Binding-site contacts:
Ligand atom CL29 contacts residue VAL233 of chain 1.A at 3.7 Å.
Ligand atom C3 contacts residue GLY298 of chain 1.A at 3.6 Å.
Ligand atom N11 contacts residue PHE294 of chain 1.A at 3.7 Å.
Ligand atom C8 contacts residue GLY298 of chain 1.A at 3.7 Å.
Ligand atom C8 contacts residue LEU225 of chain 1.A at 3.8 Å (hydrophobic).
Ligand atom C13 contacts residue ALA246 of chain 1.A at 3.5 Å (hydrophobic).
Ligand atom C5 contacts residue GLY298 of chain 1.A at 3.6 Å.
Ligand atom O21 contacts residue VAL233 of chain 1.A at 3.7 Å.
Ligand atom C13 contacts residue LEU347 of chain 1.A at 3.7 Å (hydrophobic).
Ligand atom C7 contacts residue GLY298 of chain 1.A at 3.8 Å.
Ligand atom C24 contacts residue LYS248 of chain 1.A at 3.8 Å.
Ligand atom C16 contacts residue ALA246 of chain 1.A at 3.7 Å (hydrophobic).
Ligand atom C12 contacts residue MET295 of chain 1.A at 3.6 Å (hydrophobic).
Ligand atom C25 contacts residue MET267 of chain 1.A at 3.4 Å (hydrophobic).
Ligand atom C4 contacts residue GLY298 of chain 1.A at 3.6 Å.
Ligand atom C18 contacts residue VAL233 of chain 1.A at 3.8 Å (hydrophobic).
Ligand atom N9 contacts residue MET295 of chain 1.A at 2.8 Å (h-bond).
Ligand atom C16 contacts residue THR292 of chain 1.A at 3.3 Å.
Ligand atom C10 contacts residue MET295 of chain 1.A at 3.8 Å (hydrophobic).
Ligand atom C20 contacts residue TYR230 of chain 1.A at 3.3 Å (hydrophobic).
Ligand atom O1 contacts residue LEU225 of chain 1.A at 3.7 Å.
Ligand atom C7 contacts residue MET295 of chain 1.A at 3.4 Å (hydrophobic).
Ligand atom C12 contacts residue ALA246 of chain 1.A at 3.5 Å (hydrophobic).
Ligand atom N15 contacts residue LEU347 of chain 1.A at 3.7 Å.
Ligand atom C12 contacts residue GLU293 of chain 1.A at 3.2 Å.
Ligand atom C14 contacts residue LEU347 of chain 1.A at 3.6 Å (hydrophobic).
Ligand atom C25 contacts residue GLU263 of chain 1.A at 3.5 Å.
Ligand atom N11 contacts residue MET295 of chain 1.A at 2.8 Å (h-bond).
Ligand atom C24 contacts residue ILE290 of chain 1.A at 3.7 Å (hydrophobic).
Ligand atom CL28 contacts residue ASP358 of chain 1.A at 3.5 Å.
Ligand atom C6 contacts residue GLY298 of chain 1.A at 3.7 Å.
Ligand atom CL28 contacts residue ALA357 of chain 1.A at 3.4 Å.
Ligand atom C3 contacts residue LEU225 of chain 1.A at 3.8 Å (hydrophobic).
Ligand atom N9 contacts residue PHE294 of chain 1.A at 3.8 Å.
Ligand atom C26 contacts residue MET267 of chain 1.A at 3.8 Å (hydrophobic).
Ligand atom C8 contacts residue MET295 of chain 1.A at 3.4 Å (hydrophobic).
Ligand atom CL29 contacts residue THR292 of chain 1.A at 3.8 Å.
Ligand atom C26 contacts residue ASP358 of chain 1.A at 3.8 Å.
Ligand atom C8 contacts residue PHE294 of chain 1.A at 3.6 Å (hydrophobic).
Ligand atom CL29 contacts residue LYS248 of chain 1.A at 3.6 Å.

Sequence of chain 1.A:
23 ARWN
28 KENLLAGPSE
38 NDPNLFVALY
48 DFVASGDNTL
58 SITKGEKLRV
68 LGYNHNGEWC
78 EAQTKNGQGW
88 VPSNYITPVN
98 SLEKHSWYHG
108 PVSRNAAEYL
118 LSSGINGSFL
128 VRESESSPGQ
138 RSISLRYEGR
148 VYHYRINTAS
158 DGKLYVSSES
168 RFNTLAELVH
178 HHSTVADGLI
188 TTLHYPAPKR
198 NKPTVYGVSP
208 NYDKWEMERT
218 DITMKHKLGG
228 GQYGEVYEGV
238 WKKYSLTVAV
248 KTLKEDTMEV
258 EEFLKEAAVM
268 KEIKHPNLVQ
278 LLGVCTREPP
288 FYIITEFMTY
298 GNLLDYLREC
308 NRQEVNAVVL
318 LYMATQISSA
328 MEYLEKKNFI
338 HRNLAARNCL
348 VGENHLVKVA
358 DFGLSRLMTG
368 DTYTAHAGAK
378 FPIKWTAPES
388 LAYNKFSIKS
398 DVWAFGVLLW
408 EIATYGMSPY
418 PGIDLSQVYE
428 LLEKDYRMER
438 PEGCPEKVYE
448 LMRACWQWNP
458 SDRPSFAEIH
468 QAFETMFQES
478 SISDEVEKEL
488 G

This small molecule binds to this protein.
Small molecule (SMILES): Cn1c(=O)c(-c2c(Cl)cccc2Cl)cc2cnc(Nc3cccc(CO)c3)nc21